The protein below binds the small molecule below.
Small molecule (SMILES): OC[C@H]1O[C@@H](O)[C@H](O)[C@@H](O)[C@H]1O

Sequence of chain 1.A:
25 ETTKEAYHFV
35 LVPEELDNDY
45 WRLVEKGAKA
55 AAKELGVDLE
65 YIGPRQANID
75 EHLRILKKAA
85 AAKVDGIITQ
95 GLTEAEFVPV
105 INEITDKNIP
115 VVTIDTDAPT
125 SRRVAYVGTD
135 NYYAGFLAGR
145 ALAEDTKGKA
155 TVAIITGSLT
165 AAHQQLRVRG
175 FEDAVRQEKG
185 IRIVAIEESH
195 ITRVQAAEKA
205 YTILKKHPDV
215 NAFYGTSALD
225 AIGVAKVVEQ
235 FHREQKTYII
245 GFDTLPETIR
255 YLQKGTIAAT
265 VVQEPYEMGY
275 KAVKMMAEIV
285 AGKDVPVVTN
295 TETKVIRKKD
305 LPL

Binding-site contacts:
Ligand atom O6 contacts residue LEU223 of chain 1.A at 3.9 Å.
Ligand atom O1 contacts residue GLN267 of chain 1.A at 3.2 Å (h-bond).
Ligand atom O3 contacts residue HIS167 of chain 1.A at 3.2 Å (h-bond).
Ligand atom O1 contacts residue ALA222 of chain 1.A at 3.5 Å (h-bond).
Ligand atom O5 contacts residue ALA222 of chain 1.A at 2.9 Å (h-bond).
Ligand atom C3 contacts residue ASP119 of chain 1.A at 3.6 Å.
Ligand atom C6 contacts residue ILE195 of chain 1.A at 3.6 Å (hydrophobic).
Ligand atom O2 contacts residue GLN267 of chain 1.A at 3.1 Å (h-bond).
Ligand atom O3 contacts residue ASP119 of chain 1.A at 2.8 Å (salt-bridge).
Ligand atom O3 contacts residue GLN94 of chain 1.A at 3.2 Å (h-bond).
Ligand atom C4 contacts residue TRP45 of chain 1.A at 3.6 Å (hydrophobic).
Ligand atom O1 contacts residue SER221 of chain 1.A at 3.5 Å.
Ligand atom O4 contacts residue HIS167 of chain 1.A at 3.5 Å (h-bond).
Ligand atom O6 contacts residue ASN42 of chain 1.A at 3.1 Å (h-bond).
Ligand atom C1 contacts residue ARG171 of chain 1.A at 3.8 Å.
Ligand atom C6 contacts residue SER221 of chain 1.A at 3.9 Å.
Ligand atom O3 contacts residue GLU38 of chain 1.A at 3.1 Å (salt-bridge).
Ligand atom O3 contacts residue TRP45 of chain 1.A at 3.2 Å (h-bond).
Ligand atom C6 contacts residue ASN42 of chain 1.A at 3.5 Å.
Ligand atom O2 contacts residue TYR44 of chain 1.A at 3.5 Å.
Ligand atom C1 contacts residue GLN267 of chain 1.A at 3.8 Å.
Ligand atom C5 contacts residue ALA222 of chain 1.A at 3.9 Å (hydrophobic).
Ligand atom O4 contacts residue GLU38 of chain 1.A at 2.6 Å (salt-bridge).
Ligand atom C3 contacts residue TYR44 of chain 1.A at 3.5 Å (hydrophobic).
Ligand atom C4 contacts residue GLU38 of chain 1.A at 3.3 Å.
Ligand atom O6 contacts residue ALA222 of chain 1.A at 3.3 Å.
Ligand atom C6 contacts residue ALA222 of chain 1.A at 3.8 Å (hydrophobic).
Ligand atom C3 contacts residue TRP45 of chain 1.A at 3.5 Å (hydrophobic).
Ligand atom O1 contacts residue ASP247 of chain 1.A at 2.6 Å (salt-bridge).
Ligand atom C1 contacts residue ASP247 of chain 1.A at 3.3 Å.
Ligand atom O1 contacts residue ARG171 of chain 1.A at 2.9 Å (salt-bridge).
Ligand atom O5 contacts residue ASP247 of chain 1.A at 3.9 Å.
Ligand atom C1 contacts residue ALA222 of chain 1.A at 3.7 Å (hydrophobic).
Ligand atom O2 contacts residue ARG171 of chain 1.A at 3.1 Å (salt-bridge).
Ligand atom C2 contacts residue ARG171 of chain 1.A at 3.7 Å.
Ligand atom C2 contacts residue ASP119 of chain 1.A at 3.7 Å.
Ligand atom O4 contacts residue ILE195 of chain 1.A at 3.9 Å.
Ligand atom C3 contacts residue GLU38 of chain 1.A at 3.8 Å.
Ligand atom O2 contacts residue ASP119 of chain 1.A at 2.6 Å (salt-bridge).
Ligand atom O5 contacts residue SER221 of chain 1.A at 3.4 Å.